Sequence of chain 1.A:
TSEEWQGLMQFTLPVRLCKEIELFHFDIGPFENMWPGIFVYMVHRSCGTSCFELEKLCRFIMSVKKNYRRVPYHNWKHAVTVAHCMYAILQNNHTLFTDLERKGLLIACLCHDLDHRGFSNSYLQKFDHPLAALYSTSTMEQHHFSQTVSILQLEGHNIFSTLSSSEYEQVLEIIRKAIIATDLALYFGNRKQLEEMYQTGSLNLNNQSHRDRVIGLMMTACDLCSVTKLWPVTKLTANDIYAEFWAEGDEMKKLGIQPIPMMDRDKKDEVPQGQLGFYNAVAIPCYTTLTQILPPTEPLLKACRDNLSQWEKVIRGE

Binding-site contacts:
Ligand atom N22 contacts residue GLY287 of chain 1.A at 3.6 Å.
Ligand atom N31 contacts residue GLY287 of chain 1.A at 3.5 Å.
Ligand atom C26 contacts residue PRO274 of chain 1.A at 3.6 Å (hydrophobic).
Ligand atom C21 contacts residue TYR255 of chain 1.A at 3.6 Å (hydrophobic).
Ligand atom C24 contacts residue TYR255 of chain 1.A at 3.6 Å (hydrophobic).
Ligand atom C25 contacts residue LYS280 of chain 1.A at 3.5 Å.
Ligand atom F27 contacts residue GLU283 of chain 1.A at 3.5 Å.
Ligand atom N13 contacts residue GLN288 of chain 1.A at 3.4 Å (h-bond).
Ligand atom C21 contacts residue GLY287 of chain 1.A at 3.5 Å.
Ligand atom C11 contacts residue SER239 of chain 1.A at 3.7 Å.
Ligand atom O15 contacts residue ILE254 of chain 1.A at 3.4 Å.
Ligand atom C30 contacts residue MET275 of chain 1.A at 3.7 Å (hydrophobic).
Ligand atom O15 contacts residue PHE258 of chain 1.A at 3.2 Å.
Ligand atom C11 contacts residue VAL240 of chain 1.A at 3.8 Å (hydrophobic).
Ligand atom F29 contacts residue PRO274 of chain 1.A at 3.4 Å.
Ligand atom N20 contacts residue GLY287 of chain 1.A at 3.5 Å (h-bond).
Ligand atom C07 contacts residue HIS87 of chain 1.A at 3.7 Å.
Ligand atom C11 contacts residue ILE254 of chain 1.A at 3.6 Å (hydrophobic).
Ligand atom F27 contacts residue PRO274 of chain 1.A at 3.3 Å.
Ligand atom C25 contacts residue GLU283 of chain 1.A at 3.7 Å.
Ligand atom C18 contacts residue MET275 of chain 1.A at 3.6 Å (hydrophobic).
Ligand atom C19 contacts residue MET275 of chain 1.A at 3.7 Å (hydrophobic).
Ligand atom C17 contacts residue PHE258 of chain 1.A at 3.5 Å (hydrophobic).
Ligand atom C01 contacts residue LEU197 of chain 1.A at 3.7 Å (hydrophobic).
Ligand atom C06 contacts residue TYR86 of chain 1.A at 3.7 Å (hydrophobic).
Ligand atom C17 contacts residue GLN288 of chain 1.A at 3.7 Å.
Ligand atom C30 contacts residue GLY287 of chain 1.A at 3.6 Å.
Ligand atom N22 contacts residue TYR255 of chain 1.A at 2.6 Å (h-bond).
Ligand atom N02 contacts residue LEU197 of chain 1.A at 3.6 Å.
Ligand atom C25 contacts residue PRO274 of chain 1.A at 3.6 Å (hydrophobic).
Ligand atom C18 contacts residue TYR255 of chain 1.A at 3.0 Å (hydrophobic).
Ligand atom C23 contacts residue TYR255 of chain 1.A at 3.4 Å (hydrophobic).
Ligand atom C14 contacts residue ILE254 of chain 1.A at 3.7 Å (hydrophobic).
Ligand atom C12 contacts residue ILE254 of chain 1.A at 3.5 Å (hydrophobic).
Ligand atom N13 contacts residue ILE254 of chain 1.A at 3.8 Å.
Ligand atom C12 contacts residue GLN288 of chain 1.A at 3.7 Å.
Ligand atom C33 contacts residue PHE291 of chain 1.A at 3.7 Å (hydrophobic).
Ligand atom C16 contacts residue PHE258 of chain 1.A at 3.5 Å (hydrophobic).
Ligand atom C32 contacts residue PHE291 of chain 1.A at 3.5 Å (hydrophobic).
Ligand atom C23 contacts residue GLY287 of chain 1.A at 3.7 Å.

This protein binds this small molecule.
Small molecule (SMILES): CNc1cc(-c2cccnc2Oc2ccc(Nc3nc4ccc(F)c(F)c4[nH]3)cc2)ccn1